Sequence of chain 22.F:
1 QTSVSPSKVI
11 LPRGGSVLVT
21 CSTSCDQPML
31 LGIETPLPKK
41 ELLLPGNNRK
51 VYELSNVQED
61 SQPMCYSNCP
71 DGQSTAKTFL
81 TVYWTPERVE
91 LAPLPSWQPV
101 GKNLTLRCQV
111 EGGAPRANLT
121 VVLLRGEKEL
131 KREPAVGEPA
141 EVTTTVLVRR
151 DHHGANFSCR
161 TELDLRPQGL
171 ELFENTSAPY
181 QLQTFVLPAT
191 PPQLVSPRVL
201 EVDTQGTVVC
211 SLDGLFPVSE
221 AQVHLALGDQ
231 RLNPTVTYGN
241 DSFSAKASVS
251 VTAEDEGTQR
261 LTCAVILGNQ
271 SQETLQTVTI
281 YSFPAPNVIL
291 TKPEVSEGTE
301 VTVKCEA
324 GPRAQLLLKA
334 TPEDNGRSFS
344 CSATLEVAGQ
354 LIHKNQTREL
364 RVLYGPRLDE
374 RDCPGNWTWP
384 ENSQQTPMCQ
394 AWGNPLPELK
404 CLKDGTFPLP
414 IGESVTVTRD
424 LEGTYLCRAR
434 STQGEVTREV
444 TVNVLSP

Binding-site contacts:
Ligand atom O5 contacts residue ASN358 of chain 22.F at 2.4 Å (h-bond).
Ligand atom O7 contacts residue SER345 of chain 22.F at 4.2 Å.
Ligand atom O7 contacts residue SER343 of chain 22.F at 4.3 Å.
Ligand atom C4 contacts residue ASN358 of chain 22.F at 4.2 Å.
Ligand atom C7 contacts residue ASN358 of chain 22.F at 3.4 Å.
Ligand atom O7 contacts residue ASN358 of chain 22.F at 3.3 Å (h-bond).
Ligand atom C2 contacts residue ASN358 of chain 22.F at 2.5 Å.
Ligand atom N2 contacts residue ASN358 of chain 22.F at 2.9 Å (h-bond).
Ligand atom C3 contacts residue ASN358 of chain 22.F at 3.8 Å.
Ligand atom C5 contacts residue ASN358 of chain 22.F at 3.6 Å.
Ligand atom C1 contacts residue ASN358 of chain 22.F at 1.4 Å.

A small-molecule ligand and the protein it binds are described below.
Small molecule (SMILES): CC(=O)N[C@@H]1[C@@H](O)[C@H](O)[C@@H](CO)O[C@H]1O